Sequence of chain 1.A:
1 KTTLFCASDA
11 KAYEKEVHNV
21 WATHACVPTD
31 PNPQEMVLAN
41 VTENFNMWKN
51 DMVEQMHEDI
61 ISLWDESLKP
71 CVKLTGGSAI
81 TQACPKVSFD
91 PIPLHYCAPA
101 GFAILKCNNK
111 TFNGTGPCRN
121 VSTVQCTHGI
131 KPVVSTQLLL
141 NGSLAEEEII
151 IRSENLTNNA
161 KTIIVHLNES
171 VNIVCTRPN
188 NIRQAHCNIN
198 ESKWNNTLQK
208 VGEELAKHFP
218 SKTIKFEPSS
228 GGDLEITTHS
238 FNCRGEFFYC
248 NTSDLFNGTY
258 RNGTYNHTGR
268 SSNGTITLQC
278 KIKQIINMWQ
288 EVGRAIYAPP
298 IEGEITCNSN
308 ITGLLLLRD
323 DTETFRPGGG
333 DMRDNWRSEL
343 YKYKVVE

The protein below binds the small molecule below.
Small molecule (SMILES): [H]/N=C(/N)NC[C@H]1Cc2cc(CNC)ccc2[C@@H]1NC(=O)C(=O)Nc1ccc(Cl)c(F)c1

Binding-site contacts:
Ligand atom O18 contacts residue TRP286 of chain 1.A at 3.3 Å.
Ligand atom F23 contacts residue SER135 of chain 1.A at 3.7 Å.
Ligand atom C20 contacts residue GLU232 of chain 1.A at 3.6 Å.
Ligand atom C27 contacts residue ILE283 of chain 1.A at 3.7 Å (hydrophobic).
Ligand atom C10 contacts residue ILE233 of chain 1.A at 3.8 Å (hydrophobic).
Ligand atom N14 contacts residue GLY332 of chain 1.A at 3.2 Å (h-bond).
Ligand atom N19 contacts residue GLU232 of chain 1.A at 3.2 Å.
Ligand atom C15 contacts residue MET285 of chain 1.A at 3.7 Å (hydrophobic).
Ligand atom C26 contacts residue TRP286 of chain 1.A at 3.8 Å (hydrophobic).
Ligand atom O18 contacts residue GLY332 of chain 1.A at 3.2 Å (h-bond).
Ligand atom C17 contacts residue ASN284 of chain 1.A at 3.6 Å.
Ligand atom N03 contacts residue MET285 of chain 1.A at 3.0 Å (h-bond).
Ligand atom CL25 contacts residue PHE238 of chain 1.A at 3.3 Å.
Ligand atom C02 contacts residue GLU288 of chain 1.A at 3.8 Å.
Ligand atom C22 contacts residue SER237 of chain 1.A at 3.1 Å.
Ligand atom C11 contacts residue ILE233 of chain 1.A at 3.4 Å (hydrophobic).
Ligand atom F23 contacts residue PHE238 of chain 1.A at 3.6 Å.
Ligand atom C21 contacts residue MET334 of chain 1.A at 3.8 Å (hydrophobic).
Ligand atom CL25 contacts residue VAL134 of chain 1.A at 3.6 Å.
Ligand atom C02 contacts residue MET285 of chain 1.A at 3.2 Å (hydrophobic).
Ligand atom C20 contacts residue ASN284 of chain 1.A at 3.7 Å.
Ligand atom C27 contacts residue ASN284 of chain 1.A at 3.8 Å.
Ligand atom N28 contacts residue GLY290 of chain 1.A at 3.4 Å (h-bond).
Ligand atom O16 contacts residue ASN284 of chain 1.A at 2.8 Å (h-bond).
Ligand atom C15 contacts residue ASN284 of chain 1.A at 3.6 Å.
Ligand atom N03 contacts residue GLU288 of chain 1.A at 3.2 Å (salt-bridge).
Ligand atom O16 contacts residue MET285 of chain 1.A at 3.2 Å (h-bond).
Ligand atom O18 contacts residue MET334 of chain 1.A at 3.2 Å.
Ligand atom C17 contacts residue TRP286 of chain 1.A at 3.5 Å (hydrophobic).
Ligand atom F23 contacts residue SER237 of chain 1.A at 2.5 Å.
Ligand atom N contacts residue GLY331 of chain 1.A at 3.4 Å (h-bond).
Ligand atom N19 contacts residue ASN284 of chain 1.A at 2.8 Å (h-bond).
Ligand atom CL25 contacts residue ASN239 of chain 1.A at 3.5 Å.
Ligand atom C21 contacts residue SER237 of chain 1.A at 3.2 Å.
Ligand atom C27 contacts residue TRP286 of chain 1.A at 3.5 Å (hydrophobic).
Ligand atom N28 contacts residue MET285 of chain 1.A at 3.0 Å (h-bond).
Ligand atom C26 contacts residue PHE244 of chain 1.A at 3.9 Å (hydrophobic).
Ligand atom N28 contacts residue VAL289 of chain 1.A at 3.6 Å.
Ligand atom F23 contacts residue THR136 of chain 1.A at 3.8 Å.
Ligand atom N28 contacts residue GLU288 of chain 1.A at 3.4 Å (salt-bridge).